Binding-site contacts:
Ligand atom N2 contacts residue ASN19 of chain 34.S at 4.1 Å.
Ligand atom C6 contacts residue ASN19 of chain 34.S at 4.1 Å.
Ligand atom C2 contacts residue ASN19 of chain 34.S at 3.4 Å.
Ligand atom C3 contacts residue ASN19 of chain 34.S at 4.4 Å.
Ligand atom C8 contacts residue TYR17 of chain 34.S at 4.2 Å (hydrophobic).
Ligand atom O6 contacts residue ASN19 of chain 34.S at 4.4 Å.
Ligand atom O5 contacts residue ASN19 of chain 34.S at 2.2 Å (h-bond).
Ligand atom C5 contacts residue ASN19 of chain 34.S at 3.4 Å.
Ligand atom C1 contacts residue ASN19 of chain 34.S at 1.9 Å.

A protein and the small-molecule ligand that binds it are described below.
Small molecule (SMILES): CC(=O)N[C@H]1[C@H](O[C@H]2[C@H](O)[C@@H](NC(C)=O)CO[C@@H]2CO)O[C@H](CO)[C@@H](O)[C@@H]1O

Sequence of chain 34.S:
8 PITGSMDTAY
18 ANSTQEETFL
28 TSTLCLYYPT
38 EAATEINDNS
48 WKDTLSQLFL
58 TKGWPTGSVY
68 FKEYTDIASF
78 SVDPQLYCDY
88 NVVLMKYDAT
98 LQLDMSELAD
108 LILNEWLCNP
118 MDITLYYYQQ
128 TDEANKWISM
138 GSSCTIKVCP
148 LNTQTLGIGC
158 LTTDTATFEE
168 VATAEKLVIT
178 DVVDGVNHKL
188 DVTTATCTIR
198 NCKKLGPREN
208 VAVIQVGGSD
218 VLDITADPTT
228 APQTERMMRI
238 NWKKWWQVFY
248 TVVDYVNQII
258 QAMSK